The protein below binds the small molecule below.
Small molecule (SMILES): O=c1ccn([C@H]2C[C@H](O)[C@@H](CO[P](=O)(O)N[P](=O)(O)OP(=O)(O)O)O2)c(=O)[nH]1

Binding-site contacts:
Ligand atom O2G contacts residue THR418 of chain 1.A at 3.6 Å.
Ligand atom C2' contacts residue TYR421 of chain 1.A at 3.2 Å (hydrophobic).
Ligand atom O4' contacts residue THR627 of chain 1.A at 3.5 Å.
Ligand atom O2G contacts residue ARG487 of chain 1.A at 3.0 Å (salt-bridge).
Ligand atom O3B contacts residue SER419 of chain 1.A at 3.3 Å (h-bond).
Ligand atom O3G contacts residue ASP416 of chain 1.A at 3.0 Å (salt-bridge).
Ligand atom O2B contacts residue LEU420 of chain 1.A at 3.1 Å (h-bond).
Ligand atom C3' contacts residue ASN569 of chain 1.A at 3.6 Å.
Ligand atom O3G contacts residue LEU417 of chain 1.A at 3.2 Å (h-bond).
Ligand atom O2G contacts residue SER419 of chain 1.A at 2.9 Å (h-bond).
Ligand atom PB contacts residue SER419 of chain 1.A at 3.7 Å.
Ligand atom O3B contacts residue LYS565 of chain 1.A at 3.5 Å.
Ligand atom O3' contacts residue ASN569 of chain 1.A at 3.6 Å (h-bond).
Ligand atom PA contacts residue ASP628 of chain 1.A at 3.3 Å.
Ligand atom O2B contacts residue SER419 of chain 1.A at 3.6 Å (h-bond).
Ligand atom O2B contacts residue LEU417 of chain 1.A at 3.3 Å (h-bond).
Ligand atom O3G contacts residue CA1 of chain 1.H at 2.1 Å.
Ligand atom O2A contacts residue ASP416 of chain 1.A at 2.9 Å (salt-bridge).
Ligand atom N3A contacts residue CA1 of chain 1.H at 3.6 Å.
Ligand atom PG contacts residue CA1 of chain 1.H at 3.2 Å.
Ligand atom PG contacts residue SER419 of chain 1.A at 3.6 Å.
Ligand atom O1B contacts residue SER419 of chain 1.A at 3.5 Å.
Ligand atom O1G contacts residue LYS565 of chain 1.A at 2.9 Å (salt-bridge).
Ligand atom O1B contacts residue LYS565 of chain 1.A at 3.8 Å.
Ligand atom O2B contacts residue CA1 of chain 1.H at 2.0 Å.
Ligand atom O2 contacts residue TYR572 of chain 1.A at 3.6 Å.
Ligand atom O3' contacts residue LEU420 of chain 1.A at 3.5 Å (h-bond).
Ligand atom O1B contacts residue LEU420 of chain 1.A at 3.7 Å.
Ligand atom O3' contacts residue TYR421 of chain 1.A at 3.0 Å (h-bond).
Ligand atom O3B contacts residue CA1 of chain 1.H at 3.4 Å.
Ligand atom O1B contacts residue ASN569 of chain 1.A at 3.5 Å (h-bond).
Ligand atom O2B contacts residue ASP628 of chain 1.A at 2.7 Å (salt-bridge).
Ligand atom PG contacts residue ARG487 of chain 1.A at 3.6 Å.
Ligand atom O2A contacts residue ASP628 of chain 1.A at 2.6 Å (salt-bridge).
Ligand atom O1G contacts residue ARG487 of chain 1.A at 2.9 Å (salt-bridge).
Ligand atom PB contacts residue CA1 of chain 1.H at 3.1 Å.
Ligand atom PA contacts residue CA1 of chain 1.H at 3.6 Å.
Ligand atom O5' contacts residue ASP628 of chain 1.A at 2.8 Å (salt-bridge).
Ligand atom O2A contacts residue CA1 of chain 1.H at 2.9 Å.
Ligand atom N3A contacts residue LYS565 of chain 1.A at 3.7 Å.

Sequence of chain 1.A:
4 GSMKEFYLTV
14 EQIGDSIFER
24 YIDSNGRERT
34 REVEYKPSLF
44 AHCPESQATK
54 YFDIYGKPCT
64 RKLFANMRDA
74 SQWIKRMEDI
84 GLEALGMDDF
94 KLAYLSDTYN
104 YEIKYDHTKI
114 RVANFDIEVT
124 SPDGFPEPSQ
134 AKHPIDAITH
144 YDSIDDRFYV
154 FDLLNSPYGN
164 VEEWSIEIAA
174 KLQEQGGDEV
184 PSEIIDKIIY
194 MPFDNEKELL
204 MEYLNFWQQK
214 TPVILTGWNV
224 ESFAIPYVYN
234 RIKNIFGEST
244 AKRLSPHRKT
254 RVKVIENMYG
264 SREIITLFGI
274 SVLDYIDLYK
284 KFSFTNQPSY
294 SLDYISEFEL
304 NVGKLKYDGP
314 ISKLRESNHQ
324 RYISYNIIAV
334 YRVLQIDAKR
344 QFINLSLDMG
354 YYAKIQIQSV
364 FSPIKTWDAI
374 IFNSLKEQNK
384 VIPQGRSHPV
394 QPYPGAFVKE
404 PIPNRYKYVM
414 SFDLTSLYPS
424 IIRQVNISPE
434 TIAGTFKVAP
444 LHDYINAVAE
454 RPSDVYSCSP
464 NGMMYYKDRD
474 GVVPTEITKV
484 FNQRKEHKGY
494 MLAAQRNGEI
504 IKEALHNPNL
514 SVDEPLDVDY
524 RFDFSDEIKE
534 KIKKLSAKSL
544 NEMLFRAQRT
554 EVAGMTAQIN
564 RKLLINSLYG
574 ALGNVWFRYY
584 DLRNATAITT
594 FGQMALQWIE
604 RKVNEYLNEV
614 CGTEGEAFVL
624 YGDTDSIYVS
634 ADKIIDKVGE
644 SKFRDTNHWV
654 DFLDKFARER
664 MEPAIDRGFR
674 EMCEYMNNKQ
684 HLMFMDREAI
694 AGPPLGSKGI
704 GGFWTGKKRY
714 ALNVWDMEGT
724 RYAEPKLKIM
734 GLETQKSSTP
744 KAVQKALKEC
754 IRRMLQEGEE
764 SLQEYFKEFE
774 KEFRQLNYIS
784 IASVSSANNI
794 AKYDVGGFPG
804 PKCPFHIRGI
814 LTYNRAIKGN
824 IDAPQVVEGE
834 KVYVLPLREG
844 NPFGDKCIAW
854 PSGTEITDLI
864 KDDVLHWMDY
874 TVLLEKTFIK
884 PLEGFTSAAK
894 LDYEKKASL